The small molecule below binds the protein below.
Small molecule (SMILES): CSCC[C@H](NC(=O)[C@H](C)N)C(=O)N[C@@H](C)C(=O)N1CCC[C@H]1C(=O)N[C@@H](CCCN=C(N)N)C(=O)N[C@H](C(=O)N[C@@H](CC(C)C)C(=O)N[C@@H](CC(C)C)C(=O)N[C@@H](CC(C)C)C(=O)O)[C@@H](C)O

Sequence of chain 1.A:
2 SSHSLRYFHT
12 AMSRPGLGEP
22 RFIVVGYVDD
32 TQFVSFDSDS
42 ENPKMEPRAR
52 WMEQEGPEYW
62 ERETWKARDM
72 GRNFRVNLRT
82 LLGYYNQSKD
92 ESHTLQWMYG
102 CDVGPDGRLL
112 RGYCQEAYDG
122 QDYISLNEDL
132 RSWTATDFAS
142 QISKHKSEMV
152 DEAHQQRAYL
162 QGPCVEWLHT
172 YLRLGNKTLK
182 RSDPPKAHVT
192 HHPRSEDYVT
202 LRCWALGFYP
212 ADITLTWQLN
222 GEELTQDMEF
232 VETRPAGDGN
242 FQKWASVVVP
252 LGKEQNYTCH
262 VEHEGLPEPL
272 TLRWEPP

Binding-site contacts:
Ligand atom CB contacts residue TYR100 of chain 1.A at 3.4 Å (hydrophobic).
Ligand atom OG1 contacts residue TRP98 of chain 1.A at 3.2 Å.
Ligand atom CA contacts residue GLU64 of chain 1.A at 3.5 Å.
Ligand atom C contacts residue TYR85 of chain 1.A at 3.5 Å (hydrophobic).
Ligand atom NE contacts residue GLU153 of chain 1.A at 3.0 Å (salt-bridge).
Ligand atom CB contacts residue SER144 of chain 1.A at 3.5 Å.
Ligand atom CE contacts residue GLU64 of chain 1.A at 3.3 Å.
Ligand atom C contacts residue LYS147 of chain 1.A at 3.4 Å.
Ligand atom N contacts residue TYR8 of chain 1.A at 3.1 Å (h-bond).
Ligand atom NH2 contacts residue GLU153 of chain 1.A at 2.7 Å (salt-bridge).
Ligand atom O contacts residue ASN78 of chain 1.A at 3.0 Å (h-bond).
Ligand atom O contacts residue TYR160 of chain 1.A at 2.6 Å (h-bond).
Ligand atom CA contacts residue TYR8 of chain 1.A at 3.1 Å (hydrophobic).
Ligand atom NH2 contacts residue VAL151 of chain 1.A at 3.5 Å (h-bond).
Ligand atom C contacts residue SER144 of chain 1.A at 3.4 Å.
Ligand atom CB contacts residue TRP98 of chain 1.A at 3.4 Å (hydrophobic).
Ligand atom CA contacts residue TYR100 of chain 1.A at 3.4 Å (hydrophobic).
Ligand atom CA contacts residue SER144 of chain 1.A at 3.5 Å.
Ligand atom O contacts residue MET71 of chain 1.A at 3.2 Å.
Ligand atom N contacts residue TRP168 of chain 1.A at 3.5 Å.
Ligand atom O contacts residue LYS67 of chain 1.A at 2.8 Å (salt-bridge).
Ligand atom CZ contacts residue GLU153 of chain 1.A at 3.4 Å.
Ligand atom CA contacts residue TYR172 of chain 1.A at 3.3 Å (hydrophobic).
Ligand atom OG1 contacts residue NA1 of chain 1.I at 2.8 Å (h-bond).
Ligand atom OXT contacts residue TYR85 of chain 1.A at 3.5 Å (h-bond).
Ligand atom O contacts residue TYR85 of chain 1.A at 2.7 Å (h-bond).
Ligand atom O contacts residue LYS147 of chain 1.A at 3.4 Å.
Ligand atom CE contacts residue MET46 of chain 1.A at 3.3 Å (hydrophobic).
Ligand atom N contacts residue TYR100 of chain 1.A at 2.9 Å (h-bond).
Ligand atom O contacts residue TRP98 of chain 1.A at 3.4 Å.
Ligand atom OXT contacts residue THR81 of chain 1.A at 3.4 Å.
Ligand atom N contacts residue ASN78 of chain 1.A at 3.1 Å (h-bond).
Ligand atom N contacts residue GLU64 of chain 1.A at 2.9 Å (salt-bridge).
Ligand atom OXT contacts residue LYS147 of chain 1.A at 2.9 Å (salt-bridge).
Ligand atom O contacts residue SER144 of chain 1.A at 2.6 Å (h-bond).
Ligand atom N contacts residue TYR172 of chain 1.A at 2.6 Å (h-bond).
Ligand atom O contacts residue NA1 of chain 1.I at 3.0 Å (h-bond).
Ligand atom C contacts residue TYR8 of chain 1.A at 3.2 Å (hydrophobic).
Ligand atom CG contacts residue TYR8 of chain 1.A at 3.4 Å (hydrophobic).
Ligand atom O contacts residue GLN157 of chain 1.A at 3.2 Å (h-bond).